Sequence of chain 1.E:
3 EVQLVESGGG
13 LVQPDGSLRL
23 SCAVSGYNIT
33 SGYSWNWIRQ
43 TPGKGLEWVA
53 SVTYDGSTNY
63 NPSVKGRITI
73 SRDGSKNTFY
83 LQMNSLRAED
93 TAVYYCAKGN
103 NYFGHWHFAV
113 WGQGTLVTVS

The small molecule below binds the protein below.
Small molecule (SMILES): CC(=O)N[C@@H]1[C@@H](O)[C@H](O)[C@@H](CO)O[C@H]1O

Binding-site contacts:
Ligand atom N2 contacts residue SER77 of chain 1.E at 3.8 Å.
Ligand atom C5 contacts residue ASN30 of chain 1.E at 3.7 Å.
Ligand atom N2 contacts residue GLY76 of chain 1.E at 3.4 Å (h-bond).
Ligand atom C7 contacts residue GLY76 of chain 1.E at 3.8 Å.
Ligand atom O3 contacts residue SER77 of chain 1.E at 4.1 Å.
Ligand atom O7 contacts residue ASN30 of chain 1.E at 3.1 Å (h-bond).
Ligand atom C1 contacts residue THR32 of chain 1.E at 4.5 Å.
Ligand atom C3 contacts residue ASN30 of chain 1.E at 3.8 Å.
Ligand atom C8 contacts residue ASN79 of chain 1.E at 3.7 Å.
Ligand atom C8 contacts residue GLY76 of chain 1.E at 3.3 Å.
Ligand atom N2 contacts residue ASN30 of chain 1.E at 2.9 Å (h-bond).
Ligand atom C3 contacts residue SER77 of chain 1.E at 4.3 Å.
Ligand atom C2 contacts residue ASN30 of chain 1.E at 2.4 Å.
Ligand atom C7 contacts residue SER77 of chain 1.E at 4.1 Å.
Ligand atom C1 contacts residue ASN30 of chain 1.E at 1.4 Å.
Ligand atom O5 contacts residue ASN30 of chain 1.E at 2.4 Å (h-bond).
Ligand atom C8 contacts residue ASN30 of chain 1.E at 4.1 Å.
Ligand atom C8 contacts residue SER77 of chain 1.E at 3.3 Å.
Ligand atom C4 contacts residue ASN30 of chain 1.E at 4.2 Å.
Ligand atom C7 contacts residue ASN30 of chain 1.E at 3.2 Å.